The small molecule below binds the protein below.
Small molecule (SMILES): CC(=O)N[C@H]1[C@H](O[C@H]2[C@H](O)[C@@H](NC(C)=O)CO[C@@H]2CO)O[C@H](CO)[C@@H](O)[C@@H]1O

Sequence of chain 1.A:
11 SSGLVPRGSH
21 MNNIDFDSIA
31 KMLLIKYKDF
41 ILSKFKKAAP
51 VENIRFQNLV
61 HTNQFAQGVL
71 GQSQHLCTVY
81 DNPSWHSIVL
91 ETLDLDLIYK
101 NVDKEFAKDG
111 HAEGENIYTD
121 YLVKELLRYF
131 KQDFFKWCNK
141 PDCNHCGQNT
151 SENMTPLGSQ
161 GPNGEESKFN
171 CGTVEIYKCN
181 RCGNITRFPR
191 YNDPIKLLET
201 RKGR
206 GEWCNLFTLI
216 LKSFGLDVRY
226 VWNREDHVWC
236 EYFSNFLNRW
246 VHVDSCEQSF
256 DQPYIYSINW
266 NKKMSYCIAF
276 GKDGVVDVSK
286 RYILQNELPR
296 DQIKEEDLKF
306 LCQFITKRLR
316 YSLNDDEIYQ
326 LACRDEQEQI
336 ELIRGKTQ

Binding-site contacts:
Ligand atom O6 contacts residue CYS251 of chain 1.A at 3.4 Å.
Ligand atom O5 contacts residue TRP137 of chain 1.A at 3.9 Å.
Ligand atom C8 contacts residue TRP265 of chain 1.A at 3.2 Å (hydrophobic).
Ligand atom C7 contacts residue ASP231 of chain 1.A at 3.6 Å.
Ligand atom O6 contacts residue GLU252 of chain 1.A at 2.8 Å (salt-bridge).
Ligand atom C1 contacts residue YCM205 of chain 1.A at 1.8 Å.
Ligand atom O5 contacts residue HIS232 of chain 1.A at 3.3 Å.
Ligand atom C6 contacts residue TRP137 of chain 1.A at 3.9 Å (hydrophobic).
Ligand atom C4 contacts residue TRP265 of chain 1.A at 3.6 Å (hydrophobic).
Ligand atom C8 contacts residue GLU252 of chain 1.A at 3.6 Å.
Ligand atom O7 contacts residue GLU230 of chain 1.A at 3.7 Å.
Ligand atom C6 contacts residue HIS232 of chain 1.A at 3.9 Å.
Ligand atom O3 contacts residue TRP265 of chain 1.A at 3.1 Å.
Ligand atom C7 contacts residue YCM205 of chain 1.A at 3.7 Å.
Ligand atom C6 contacts residue TRP265 of chain 1.A at 4.0 Å (hydrophobic).
Ligand atom C8 contacts residue LYS267 of chain 1.A at 3.6 Å.
Ligand atom C7 contacts residue GLU252 of chain 1.A at 3.2 Å.
Ligand atom O4 contacts residue TRP265 of chain 1.A at 3.5 Å.
Ligand atom C6 contacts residue CYS251 of chain 1.A at 3.4 Å (hydrophobic).
Ligand atom C1 contacts residue HIS232 of chain 1.A at 3.9 Å.
Ligand atom N2 contacts residue GLU252 of chain 1.A at 2.4 Å (salt-bridge).
Ligand atom C5 contacts residue YCM205 of chain 1.A at 3.7 Å.
Ligand atom C1 contacts residue GLU252 of chain 1.A at 3.5 Å.
Ligand atom C2 contacts residue GLU252 of chain 1.A at 3.4 Å.
Ligand atom C6 contacts residue GLU252 of chain 1.A at 3.5 Å.
Ligand atom O7 contacts residue ASP231 of chain 1.A at 2.6 Å (salt-bridge).
Ligand atom C1 contacts residue TRP265 of chain 1.A at 3.8 Å (hydrophobic).
Ligand atom C3 contacts residue TRP265 of chain 1.A at 3.9 Å (hydrophobic).
Ligand atom N2 contacts residue YCM205 of chain 1.A at 3.0 Å (h-bond).
Ligand atom C2 contacts residue HIS232 of chain 1.A at 4.0 Å.
Ligand atom C2 contacts residue YCM205 of chain 1.A at 2.7 Å.
Ligand atom O6 contacts residue TRP265 of chain 1.A at 3.5 Å.
Ligand atom O6 contacts residue HIS232 of chain 1.A at 3.6 Å.
Ligand atom O7 contacts residue LYS267 of chain 1.A at 3.4 Å (salt-bridge).
Ligand atom C5 contacts residue TRP265 of chain 1.A at 3.7 Å (hydrophobic).
Ligand atom O7 contacts residue YCM205 of chain 1.A at 3.7 Å.
Ligand atom C3 contacts residue GLU252 of chain 1.A at 3.6 Å.
Ligand atom O5 contacts residue YCM205 of chain 1.A at 2.4 Å (h-bond).
Ligand atom C5 contacts residue TRP137 of chain 1.A at 3.7 Å (hydrophobic).
Ligand atom C2 contacts residue TRP265 of chain 1.A at 3.9 Å (hydrophobic).